Binding-site contacts:
Ligand atom N13 contacts residue MET289 of chain 1.A at 3.7 Å.
Ligand atom C24 contacts residue ASP237 of chain 1.A at 3.5 Å.
Ligand atom C14 contacts residue TRP290 of chain 1.A at 3.8 Å (hydrophobic).
Ligand atom C30 contacts residue GLY336 of chain 1.A at 3.2 Å.
Ligand atom F17 contacts residue SER142 of chain 1.A at 3.1 Å.
Ligand atom C21 contacts residue TRP290 of chain 1.A at 3.8 Å (hydrophobic).
Ligand atom C22 contacts residue GLU239 of chain 1.A at 3.4 Å.
Ligand atom CL1 contacts residue PHE245 of chain 1.A at 3.5 Å.
Ligand atom C21 contacts residue ILE287 of chain 1.A at 3.7 Å (hydrophobic).
Ligand atom C01 contacts residue ARG339 of chain 1.A at 3.5 Å.
Ligand atom C05 contacts residue THR293 of chain 1.A at 3.9 Å.
Ligand atom C30 contacts residue ASP337 of chain 1.A at 3.4 Å.
Ligand atom C24 contacts residue ASN288 of chain 1.A at 3.7 Å.
Ligand atom N13 contacts residue GLU239 of chain 1.A at 3.5 Å.
Ligand atom CL1 contacts residue PHE251 of chain 1.A at 3.7 Å.
Ligand atom C23 contacts residue ASN288 of chain 1.A at 3.5 Å.
Ligand atom N08 contacts residue MET289 of chain 1.A at 3.5 Å (h-bond).
Ligand atom C28 contacts residue GLY336 of chain 1.A at 3.8 Å.
Ligand atom CL1 contacts residue ASN246 of chain 1.A at 3.7 Å.
Ligand atom C28 contacts residue TRP290 of chain 1.A at 3.0 Å (hydrophobic).
Ligand atom N06 contacts residue MET289 of chain 1.A at 3.9 Å.
Ligand atom N25 contacts residue ASP237 of chain 1.A at 2.9 Å (salt-bridge).
Ligand atom C05 contacts residue GLY292 of chain 1.A at 3.9 Å.
Ligand atom C10 contacts residue MET289 of chain 1.A at 3.1 Å (hydrophobic).
Ligand atom F17 contacts residue VAL141 of chain 1.A at 3.7 Å.
Ligand atom C24 contacts residue GLU239 of chain 1.A at 3.6 Å.
Ligand atom C09 contacts residue MET289 of chain 1.A at 3.8 Å (hydrophobic).
Ligand atom F17 contacts residue THR143 of chain 1.A at 3.6 Å.
Ligand atom C11 contacts residue TRP290 of chain 1.A at 3.7 Å (hydrophobic).
Ligand atom C21 contacts residue ASN288 of chain 1.A at 3.5 Å.
Ligand atom F17 contacts residue THR244 of chain 1.A at 3.4 Å.
Ligand atom N13 contacts residue ASN288 of chain 1.A at 3.3 Å (h-bond).
Ligand atom C14 contacts residue GLU239 of chain 1.A at 3.8 Å.
Ligand atom C11 contacts residue MET289 of chain 1.A at 3.8 Å (hydrophobic).
Ligand atom O12 contacts residue GLY336 of chain 1.A at 3.1 Å.
Ligand atom C20 contacts residue ILE287 of chain 1.A at 3.6 Å (hydrophobic).
Ligand atom C07 contacts residue MET289 of chain 1.A at 3.6 Å (hydrophobic).
Ligand atom C09 contacts residue GLY336 of chain 1.A at 3.6 Å.
Ligand atom C20 contacts residue PHE251 of chain 1.A at 3.8 Å (hydrophobic).
Ligand atom N13 contacts residue TRP290 of chain 1.A at 3.5 Å.

This protein binds this small molecule.
Small molecule (SMILES): C[C@@H]1CN(C(=O)N2C[C@H](CN)C[C@H](C(=O)Nc3ccc(Cl)c(F)c3)C2)C[C@H](C)N1C

Sequence of chain 1.A:
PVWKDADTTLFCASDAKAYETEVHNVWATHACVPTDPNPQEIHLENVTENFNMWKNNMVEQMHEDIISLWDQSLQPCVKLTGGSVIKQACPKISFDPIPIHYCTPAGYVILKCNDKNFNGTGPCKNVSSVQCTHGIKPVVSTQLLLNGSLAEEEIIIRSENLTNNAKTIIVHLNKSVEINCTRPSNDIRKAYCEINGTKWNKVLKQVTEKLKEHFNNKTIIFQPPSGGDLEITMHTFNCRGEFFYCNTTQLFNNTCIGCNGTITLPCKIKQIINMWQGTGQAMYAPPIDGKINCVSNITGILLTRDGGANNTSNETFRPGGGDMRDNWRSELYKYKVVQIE